Binding-site contacts:
Ligand atom OAC contacts residue HIS115 of chain 1.A at 2.9 Å (h-bond).
Ligand atom CAQ contacts residue ILE95 of chain 1.A at 3.7 Å (hydrophobic).
Ligand atom C6 contacts residue MET163 of chain 1.A at 3.6 Å (hydrophobic).
Ligand atom OAC contacts residue VAL66 of chain 1.A at 3.8 Å.
Ligand atom CAA contacts residue PHE121 of chain 1.A at 3.7 Å (hydrophobic).
Ligand atom OAB contacts residue PHE121 of chain 1.A at 3.9 Å.
Ligand atom N1 contacts residue LEU45 of chain 1.A at 4.0 Å.
Ligand atom CAK contacts residue PHE121 of chain 1.A at 4.0 Å (hydrophobic).
Ligand atom SAO contacts residue ILE174 of chain 1.A at 3.9 Å.
Ligand atom CAJ contacts residue LEU45 of chain 1.A at 3.6 Å (hydrophobic).
Ligand atom N3 contacts residue VAL53 of chain 1.A at 3.3 Å.
Ligand atom CAF contacts residue ARG172 of chain 1.A at 3.9 Å.
Ligand atom N1 contacts residue MET163 of chain 1.A at 3.8 Å.
Ligand atom CAI contacts residue ILE174 of chain 1.A at 4.0 Å (hydrophobic).
Ligand atom CAQ contacts residue GLU114 of chain 1.A at 3.9 Å.
Ligand atom CAP contacts residue HIS115 of chain 1.A at 3.4 Å.
Ligand atom CAP contacts residue GLU55 of chain 1.A at 4.0 Å.
Ligand atom CAA contacts residue GLU114 of chain 1.A at 3.6 Å.
Ligand atom CAG contacts residue ILE95 of chain 1.A at 4.2 Å (hydrophobic).
Ligand atom OAB contacts residue HIS115 of chain 1.A at 3.1 Å (h-bond).
Ligand atom SAN contacts residue MET163 of chain 1.A at 4.1 Å.
Ligand atom CAE contacts residue VAL66 of chain 1.A at 4.0 Å (hydrophobic).
Ligand atom CAH contacts residue ILE95 of chain 1.A at 3.8 Å (hydrophobic).
Ligand atom CAF contacts residue ILE95 of chain 1.A at 3.6 Å (hydrophobic).
Ligand atom SAN contacts residue PHE121 of chain 1.A at 4.2 Å.
Ligand atom CAA contacts residue VAL116 of chain 1.A at 4.2 Å (hydrophobic).
Ligand atom CAE contacts residue ILE95 of chain 1.A at 4.0 Å (hydrophobic).
Ligand atom CAF contacts residue PHE121 of chain 1.A at 4.0 Å (hydrophobic).
Ligand atom OAB contacts residue THR119 of chain 1.A at 4.2 Å.
Ligand atom OAC contacts residue GLU55 of chain 1.A at 2.9 Å (salt-bridge).
Ligand atom C4 contacts residue MET163 of chain 1.A at 4.1 Å (hydrophobic).
Ligand atom CAR contacts residue ILE95 of chain 1.A at 4.1 Å (hydrophobic).
Ligand atom CAG contacts residue VAL66 of chain 1.A at 3.8 Å (hydrophobic).
Ligand atom C2 contacts residue VAL53 of chain 1.A at 3.7 Å (hydrophobic).
Ligand atom CAE contacts residue GLU114 of chain 1.A at 3.3 Å.
Ligand atom CAA contacts residue ARG172 of chain 1.A at 3.9 Å.
Ligand atom C5 contacts residue MET163 of chain 1.A at 3.8 Å (hydrophobic).
Ligand atom C4 contacts residue VAL53 of chain 1.A at 3.7 Å (hydrophobic).
Ligand atom CAH contacts residue ILE174 of chain 1.A at 3.9 Å (hydrophobic).
Ligand atom C2 contacts residue MET163 of chain 1.A at 4.1 Å (hydrophobic).

The protein below binds the small molecule below.
Small molecule (SMILES): Cc1ccc(-c2csc3ncnc(SCCC(=O)O)c23)cc1

Sequence of chain 1.A:
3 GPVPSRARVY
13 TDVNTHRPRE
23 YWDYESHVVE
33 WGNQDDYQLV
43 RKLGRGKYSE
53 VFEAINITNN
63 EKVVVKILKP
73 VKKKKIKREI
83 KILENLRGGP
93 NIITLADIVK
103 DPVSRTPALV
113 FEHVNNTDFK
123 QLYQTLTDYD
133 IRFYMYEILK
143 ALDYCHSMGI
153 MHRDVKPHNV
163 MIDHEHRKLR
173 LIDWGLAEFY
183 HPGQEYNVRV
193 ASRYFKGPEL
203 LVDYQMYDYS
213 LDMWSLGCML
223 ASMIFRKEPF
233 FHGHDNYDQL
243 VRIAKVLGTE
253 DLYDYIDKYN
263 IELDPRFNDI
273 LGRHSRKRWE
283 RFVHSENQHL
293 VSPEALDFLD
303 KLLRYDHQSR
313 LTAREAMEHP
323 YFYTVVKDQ